This protein binds this small molecule.
Small molecule (SMILES): CC(=O)N[C@H]1[C@H](O[C@H]2[C@H](O)[C@@H](NC(C)=O)CO[C@@H]2CO)O[C@H](CO)[C@@H](O)[C@@H]1O

Binding-site contacts:
Ligand atom C3 contacts residue ASN801 of chain 1.C at 3.8 Å.
Ligand atom O6 contacts residue GLN804 of chain 1.C at 2.8 Å (h-bond).
Ligand atom N2 contacts residue ASN801 of chain 1.C at 2.9 Å (h-bond).
Ligand atom C5 contacts residue ASN801 of chain 1.C at 3.6 Å.
Ligand atom C2 contacts residue ASN801 of chain 1.C at 2.5 Å.
Ligand atom C1 contacts residue ASN801 of chain 1.C at 1.4 Å.
Ligand atom C6 contacts residue GLN804 of chain 1.C at 3.6 Å.
Ligand atom C3 contacts residue SER803 of chain 1.C at 4.4 Å.
Ligand atom C5 contacts residue SER803 of chain 1.C at 3.5 Å.
Ligand atom C8 contacts residue ASN801 of chain 1.C at 4.4 Å.
Ligand atom C1 contacts residue SER803 of chain 1.C at 3.2 Å.
Ligand atom C6 contacts residue SER803 of chain 1.C at 4.4 Å.
Ligand atom O5 contacts residue ASN801 of chain 1.C at 2.3 Å (h-bond).
Ligand atom C4 contacts residue ASN801 of chain 1.C at 4.2 Å.
Ligand atom O7 contacts residue ASN801 of chain 1.C at 3.2 Å (h-bond).
Ligand atom O5 contacts residue SER803 of chain 1.C at 3.4 Å (h-bond).
Ligand atom C5 contacts residue GLN804 of chain 1.C at 3.9 Å.
Ligand atom C2 contacts residue SER803 of chain 1.C at 4.3 Å.
Ligand atom O6 contacts residue SER803 of chain 1.C at 4.2 Å.
Ligand atom O5 contacts residue GLN804 of chain 1.C at 4.4 Å.
Ligand atom C7 contacts residue ASN801 of chain 1.C at 3.2 Å.
Ligand atom C8 contacts residue GLN804 of chain 1.C at 4.0 Å.

Sequence of chain 1.C:
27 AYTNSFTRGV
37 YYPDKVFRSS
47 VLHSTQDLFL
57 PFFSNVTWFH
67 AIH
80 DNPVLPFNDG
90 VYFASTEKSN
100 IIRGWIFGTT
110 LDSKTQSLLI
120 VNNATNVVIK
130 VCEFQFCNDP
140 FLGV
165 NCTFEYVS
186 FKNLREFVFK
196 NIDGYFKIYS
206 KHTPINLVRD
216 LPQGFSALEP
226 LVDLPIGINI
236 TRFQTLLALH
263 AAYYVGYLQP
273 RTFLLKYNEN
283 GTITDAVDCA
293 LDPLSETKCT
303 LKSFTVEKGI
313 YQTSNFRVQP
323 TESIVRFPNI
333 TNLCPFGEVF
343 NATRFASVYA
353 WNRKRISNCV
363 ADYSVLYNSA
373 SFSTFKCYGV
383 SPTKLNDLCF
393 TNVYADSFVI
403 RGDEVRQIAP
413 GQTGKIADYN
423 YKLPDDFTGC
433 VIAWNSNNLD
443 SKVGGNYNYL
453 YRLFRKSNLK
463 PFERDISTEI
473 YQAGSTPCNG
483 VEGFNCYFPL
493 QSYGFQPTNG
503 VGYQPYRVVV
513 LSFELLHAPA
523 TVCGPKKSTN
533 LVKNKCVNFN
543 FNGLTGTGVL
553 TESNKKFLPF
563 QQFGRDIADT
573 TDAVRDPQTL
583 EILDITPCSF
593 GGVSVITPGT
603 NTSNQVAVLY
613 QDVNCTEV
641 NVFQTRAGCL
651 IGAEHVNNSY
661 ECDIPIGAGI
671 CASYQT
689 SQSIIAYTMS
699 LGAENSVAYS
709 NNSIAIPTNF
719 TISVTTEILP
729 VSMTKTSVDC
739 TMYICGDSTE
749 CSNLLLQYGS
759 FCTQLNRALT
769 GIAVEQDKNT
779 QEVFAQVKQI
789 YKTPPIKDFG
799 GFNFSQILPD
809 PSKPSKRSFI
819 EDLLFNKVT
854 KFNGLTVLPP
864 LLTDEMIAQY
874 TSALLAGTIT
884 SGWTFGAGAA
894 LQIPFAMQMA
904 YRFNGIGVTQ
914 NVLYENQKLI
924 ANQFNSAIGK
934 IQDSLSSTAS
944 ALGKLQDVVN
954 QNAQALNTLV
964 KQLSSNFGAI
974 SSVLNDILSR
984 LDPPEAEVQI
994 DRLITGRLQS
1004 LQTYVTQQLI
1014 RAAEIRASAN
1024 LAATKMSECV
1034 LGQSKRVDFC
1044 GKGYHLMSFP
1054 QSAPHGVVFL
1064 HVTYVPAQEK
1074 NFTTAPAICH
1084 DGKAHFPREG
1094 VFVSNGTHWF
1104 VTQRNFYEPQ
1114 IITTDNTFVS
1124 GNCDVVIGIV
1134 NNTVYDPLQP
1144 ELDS